Sequence of chain 1.C:
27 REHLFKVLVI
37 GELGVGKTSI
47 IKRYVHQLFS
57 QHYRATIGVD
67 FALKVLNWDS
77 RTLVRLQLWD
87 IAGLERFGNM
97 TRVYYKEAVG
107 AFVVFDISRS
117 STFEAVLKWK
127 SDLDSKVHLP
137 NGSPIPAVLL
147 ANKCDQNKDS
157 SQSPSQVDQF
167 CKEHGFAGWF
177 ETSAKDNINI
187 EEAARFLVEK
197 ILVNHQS

A protein and the small-molecule ligand that binds it are described below.
Small molecule (SMILES): Nc1nc2c(ncn2[C@@H]2O[C@H](CO[P](=O)(O)O[P](=O)(O)CP(=O)(O)O)[C@@H](O)[C@H]2O)c(=O)[nH]1

Binding-site contacts:
Ligand atom C5 contacts residue LYS149 of chain 1.C at 3.3 Å.
Ligand atom O2B contacts residue MG1 of chain 1.L at 2.2 Å.
Ligand atom O2A contacts residue TYR59 of chain 1.C at 3.1 Å.
Ligand atom O2G contacts residue LEU39 of chain 1.C at 3.4 Å.
Ligand atom C3B contacts residue TYR59 of chain 1.C at 3.2 Å (hydrophobic).
Ligand atom O6 contacts residue LYS181 of chain 1.C at 3.4 Å (salt-bridge).
Ligand atom N1 contacts residue LYS149 of chain 1.C at 3.4 Å.
Ligand atom O3' contacts residue TYR59 of chain 1.C at 3.4 Å (h-bond).
Ligand atom O1A contacts residue GLY42 of chain 1.C at 3.2 Å.
Ligand atom O2G contacts residue TYR59 of chain 1.C at 2.8 Å (h-bond).
Ligand atom C8 contacts residue SER45 of chain 1.C at 3.4 Å.
Ligand atom N1 contacts residue ASP151 of chain 1.C at 2.8 Å (salt-bridge).
Ligand atom O3' contacts residue GLN57 of chain 1.C at 2.5 Å (h-bond).
Ligand atom O3G contacts residue THR62 of chain 1.C at 2.7 Å (h-bond).
Ligand atom O6 contacts residue LYS149 of chain 1.C at 3.3 Å.
Ligand atom O1G contacts residue LYS43 of chain 1.C at 2.3 Å (salt-bridge).
Ligand atom O1G contacts residue GLY89 of chain 1.C at 3.0 Å (h-bond).
Ligand atom N7 contacts residue ASN148 of chain 1.C at 3.1 Å (h-bond).
Ligand atom O1A contacts residue SER45 of chain 1.C at 2.9 Å (h-bond).
Ligand atom N2 contacts residue ASP151 of chain 1.C at 2.9 Å (salt-bridge).
Ligand atom C6 contacts residue LYS149 of chain 1.C at 3.2 Å.
Ligand atom O1B contacts residue VAL41 of chain 1.C at 3.1 Å (h-bond).
Ligand atom PB contacts residue MG1 of chain 1.L at 3.3 Å.
Ligand atom O2' contacts residue PHE55 of chain 1.C at 3.2 Å.
Ligand atom O6 contacts residue ALA180 of chain 1.C at 2.8 Å (h-bond).
Ligand atom O1B contacts residue LYS43 of chain 1.C at 2.6 Å (salt-bridge).
Ligand atom N2 contacts residue LYS181 of chain 1.C at 3.1 Å.
Ligand atom O2' contacts residue GLN57 of chain 1.C at 3.1 Å.
Ligand atom O2' contacts residue SER56 of chain 1.C at 2.5 Å (h-bond).
Ligand atom N2 contacts residue GLN152 of chain 1.C at 3.4 Å (h-bond).
Ligand atom PG contacts residue MG1 of chain 1.L at 3.1 Å.
Ligand atom O6 contacts residue SER179 of chain 1.C at 3.3 Å.
Ligand atom O1B contacts residue GLY42 of chain 1.C at 3.3 Å (h-bond).
Ligand atom C3B contacts residue MG1 of chain 1.L at 3.2 Å.
Ligand atom O6 contacts residue ASN148 of chain 1.C at 3.4 Å (h-bond).
Ligand atom O1A contacts residue THR44 of chain 1.C at 3.2 Å (h-bond).
Ligand atom O4' contacts residue LYS149 of chain 1.C at 3.0 Å (salt-bridge).
Ligand atom O3G contacts residue MG1 of chain 1.L at 2.2 Å.
Ligand atom O3A contacts residue GLY42 of chain 1.C at 3.0 Å (h-bond).
Ligand atom O2B contacts residue THR44 of chain 1.C at 2.9 Å (h-bond).